The small molecule below binds the protein below.
Small molecule (SMILES): O=C(NC[C@H]1C[C@@H](NC(=O)[C@@H]2C[C@H](F)CN2)CN1C(=O)C1CC1)c1ccc(C#Cc2ccc(CN3CCOCC3)cc2)cc1Cl

Binding-site contacts:
Ligand atom N29 contacts residue HIS91 of chain 1.A at 2.9 Å (h-bond).
Ligand atom C30 contacts residue HIS91 of chain 1.A at 3.5 Å.
Ligand atom C41 contacts residue ILE210 of chain 1.A at 3.3 Å (hydrophobic).
Ligand atom N29 contacts residue GLU90 of chain 1.A at 2.8 Å (salt-bridge).
Ligand atom C48 contacts residue SER223 of chain 1.A at 3.5 Å.
Ligand atom C28 contacts residue ASP254 of chain 1.A at 3.2 Å.
Ligand atom C26 contacts residue ASP254 of chain 1.A at 2.9 Å.
Ligand atom O27 contacts residue THR203 of chain 1.A at 3.3 Å (h-bond).
Ligand atom C35 contacts residue GLY222 of chain 1.A at 3.6 Å.
Ligand atom C15 contacts residue ALA219 of chain 1.A at 3.6 Å (hydrophobic).
Ligand atom C32 contacts residue MET75 of chain 1.A at 3.2 Å (hydrophobic).
Ligand atom O18 contacts residue PHE173 of chain 1.A at 3.6 Å.
Ligand atom C28 contacts residue GLU90 of chain 1.A at 3.3 Å.
Ligand atom C40 contacts residue GLY222 of chain 1.A at 3.6 Å.
Ligand atom C4 contacts residue PHE204 of chain 1.A at 3.0 Å (hydrophobic).
Ligand atom CL25 contacts residue LEU213 of chain 1.A at 3.4 Å.
Ligand atom O27 contacts residue ZN1 of chain 1.B at 2.1 Å.
Ligand atom O27 contacts residue ASP254 of chain 1.A at 3.0 Å (salt-bridge).
Ligand atom C36 contacts residue GLY222 of chain 1.A at 3.5 Å.
Ligand atom F33 contacts residue THR203 of chain 1.A at 3.2 Å.
Ligand atom C47 contacts residue GLY222 of chain 1.A at 3.6 Å.
Ligand atom C38 contacts residue SER223 of chain 1.A at 3.5 Å.
Ligand atom C37 contacts residue SER223 of chain 1.A at 3.4 Å.
Ligand atom C12 contacts residue PHE204 of chain 1.A at 3.5 Å (hydrophobic).
Ligand atom C37 contacts residue VAL229 of chain 1.A at 3.6 Å (hydrophobic).
Ligand atom N29 contacts residue ZN1 of chain 1.B at 2.1 Å.
Ligand atom C26 contacts residue ZN1 of chain 1.B at 2.7 Å.
Ligand atom N8 contacts residue PHE204 of chain 1.A at 2.8 Å (h-bond).
Ligand atom C30 contacts residue GLU90 of chain 1.A at 3.3 Å.
Ligand atom N1 contacts residue ASP254 of chain 1.A at 3.3 Å (salt-bridge).
Ligand atom C3 contacts residue PHE204 of chain 1.A at 3.3 Å (hydrophobic).
Ligand atom N29 contacts residue ASP254 of chain 1.A at 3.4 Å (salt-bridge).
Ligand atom C12 contacts residue THR203 of chain 1.A at 3.7 Å.
Ligand atom C48 contacts residue GLY222 of chain 1.A at 3.1 Å.
Ligand atom C30 contacts residue ZN1 of chain 1.B at 3.2 Å.
Ligand atom C28 contacts residue ZN1 of chain 1.B at 2.8 Å.
Ligand atom C3 contacts residue THR203 of chain 1.A at 3.6 Å.
Ligand atom O27 contacts residue HIS250 of chain 1.A at 2.8 Å (h-bond).
Ligand atom C32 contacts residue GLU90 of chain 1.A at 3.6 Å.
Ligand atom C7 contacts residue PHE204 of chain 1.A at 3.5 Å (hydrophobic).

Sequence of chain 1.A:
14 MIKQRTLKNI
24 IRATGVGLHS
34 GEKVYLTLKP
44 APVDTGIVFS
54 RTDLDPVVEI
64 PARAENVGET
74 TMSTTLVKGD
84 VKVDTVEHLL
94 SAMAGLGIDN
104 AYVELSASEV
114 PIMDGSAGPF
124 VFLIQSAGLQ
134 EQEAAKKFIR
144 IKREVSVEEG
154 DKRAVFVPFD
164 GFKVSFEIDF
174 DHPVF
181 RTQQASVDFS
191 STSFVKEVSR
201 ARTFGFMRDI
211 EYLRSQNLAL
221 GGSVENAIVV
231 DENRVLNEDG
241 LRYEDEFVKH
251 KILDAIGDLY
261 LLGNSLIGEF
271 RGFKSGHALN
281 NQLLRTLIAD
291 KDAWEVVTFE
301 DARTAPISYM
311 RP